Sequence of chain 2.C:
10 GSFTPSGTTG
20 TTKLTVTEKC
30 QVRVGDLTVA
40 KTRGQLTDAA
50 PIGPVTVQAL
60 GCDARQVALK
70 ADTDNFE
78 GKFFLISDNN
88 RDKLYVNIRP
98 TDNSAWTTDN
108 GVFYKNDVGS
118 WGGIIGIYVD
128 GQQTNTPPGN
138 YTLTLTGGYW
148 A

The small molecule below binds the protein below.
Small molecule (SMILES): O=C(N[C@H](CO)[C@H](O)c1ccc([N+](=O)[O-])cc1)C(Cl)Cl

Binding-site contacts:
Ligand atom O2 contacts residue PRO50 of chain 2.C at 3.5 Å.
Ligand atom C7 contacts residue BRX1 of chain 2.V at 0.1 Å.
Ligand atom C2 contacts residue PRO50 of chain 2.C at 4.0 Å (hydrophobic).
Ligand atom C5 contacts residue BRX1 of chain 2.V at 0.2 Å.
Ligand atom C9 contacts residue BRX1 of chain 2.V at 0.1 Å.
Ligand atom CL1 contacts residue ILE51 of chain 2.C at 4.1 Å.
Ligand atom C10 contacts residue PRO53 of chain 2.C at 3.8 Å (hydrophobic).
Ligand atom C11 contacts residue BRX1 of chain 2.V at 0.2 Å.
Ligand atom CL2 contacts residue BRX1 of chain 2.V at 0.2 Å.
Ligand atom CL1 contacts residue GLY52 of chain 2.C at 3.2 Å.
Ligand atom CL1 contacts residue GLY123 of chain 2.C at 3.7 Å.
Ligand atom C1 contacts residue TYR125 of chain 2.C at 3.5 Å (hydrophobic).
Ligand atom CL2 contacts residue PRO53 of chain 2.C at 3.5 Å.
Ligand atom C6 contacts residue BRX1 of chain 2.V at 0.1 Å.
Ligand atom C2 contacts residue BRX1 of chain 2.V at 0.1 Å.
Ligand atom CL1 contacts residue TYR125 of chain 2.C at 3.8 Å.
Ligand atom O5 contacts residue BRX1 of chain 2.V at 0.4 Å (h-bond).
Ligand atom C10 contacts residue BRX1 of chain 2.V at 0.2 Å.
Ligand atom O2 contacts residue GLY52 of chain 2.C at 4.0 Å.
Ligand atom CL2 contacts residue GLY123 of chain 2.C at 3.7 Å.
Ligand atom CL1 contacts residue BRX1 of chain 2.V at 0.3 Å.
Ligand atom CL2 contacts residue ILE121 of chain 2.C at 4.0 Å.
Ligand atom CL1 contacts residue ILE124 of chain 2.C at 3.4 Å.
Ligand atom N2 contacts residue BRX1 of chain 2.V at 0.5 Å (h-bond).
Ligand atom O2 contacts residue PRO53 of chain 2.C at 4.2 Å.
Ligand atom O9A contacts residue PRO53 of chain 2.C at 4.2 Å.
Ligand atom C8 contacts residue BRX1 of chain 2.V at 0.2 Å.
Ligand atom O9B contacts residue BRX1 of chain 2.V at 0.3 Å (h-bond).
Ligand atom O2 contacts residue BRX1 of chain 2.V at 0.8 Å (h-bond).
Ligand atom CL1 contacts residue PRO50 of chain 2.C at 3.9 Å.
Ligand atom C3 contacts residue BRX1 of chain 2.V at 0.1 Å.
Ligand atom CL1 contacts residue PRO53 of chain 2.C at 4.0 Å.
Ligand atom N9 contacts residue BRX1 of chain 2.V at 0.2 Å (h-bond).
Ligand atom C1 contacts residue BRX1 of chain 2.V at 0.3 Å.
Ligand atom O9B contacts residue ILE121 of chain 2.C at 3.6 Å.
Ligand atom O9A contacts residue BRX1 of chain 2.V at 0.3 Å (h-bond).
Ligand atom O4 contacts residue BRX1 of chain 2.V at 1.6 Å (h-bond).
Ligand atom CL2 contacts residue THR98 of chain 2.C at 4.0 Å.
Ligand atom C4 contacts residue BRX1 of chain 2.V at 0.6 Å.
Ligand atom CL2 contacts residue TYR125 of chain 2.C at 4.0 Å.